Sequence of chain 9.A:
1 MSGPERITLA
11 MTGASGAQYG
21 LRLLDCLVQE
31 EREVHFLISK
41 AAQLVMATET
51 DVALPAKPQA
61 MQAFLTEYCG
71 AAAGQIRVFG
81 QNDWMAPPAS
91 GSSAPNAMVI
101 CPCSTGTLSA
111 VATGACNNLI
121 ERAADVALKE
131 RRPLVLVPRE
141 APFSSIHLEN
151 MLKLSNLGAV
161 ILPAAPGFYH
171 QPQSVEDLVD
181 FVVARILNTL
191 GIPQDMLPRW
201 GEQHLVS

Binding-site contacts:
Ligand atom PAJ contacts residue GLU140 of chain 9.A at 3.5 Å.
Ligand atom CAA contacts residue ALA89 of chain 4.A at 3.8 Å (hydrophobic).
Ligand atom OAH contacts residue GLY91 of chain 4.A at 3.9 Å.
Ligand atom OAE contacts residue ARG122 of chain 4.A at 3.0 Å (salt-bridge).
Ligand atom PAJ contacts residue GLY91 of chain 4.A at 3.9 Å.
Ligand atom CAB contacts residue TYR169 of chain 11.A at 3.8 Å (hydrophobic).
Ligand atom PAJ contacts residue ARG185 of chain 11.A at 3.6 Å.
Ligand atom CAA contacts residue TRP200 of chain 11.A at 3.7 Å (hydrophobic).
Ligand atom OAC contacts residue TYR169 of chain 11.A at 2.8 Å (h-bond).
Ligand atom CAI contacts residue FMN1 of chain 11.C at 3.5 Å.
Ligand atom CAG contacts residue TYR169 of chain 11.A at 3.6 Å (hydrophobic).
Ligand atom OAC contacts residue ARG139 of chain 9.A at 3.0 Å (salt-bridge).
Ligand atom CAF contacts residue ALA89 of chain 4.A at 3.6 Å (hydrophobic).
Ligand atom CAB contacts residue TRP200 of chain 11.A at 3.7 Å (hydrophobic).
Ligand atom OAH contacts residue SER90 of chain 4.A at 2.9 Å (h-bond).
Ligand atom OAD contacts residue GLU140 of chain 9.A at 3.8 Å.
Ligand atom OAD contacts residue ARG185 of chain 11.A at 2.6 Å (salt-bridge).
Ligand atom PAJ contacts residue SER90 of chain 4.A at 3.7 Å.
Ligand atom CAG contacts residue SER90 of chain 4.A at 3.9 Å.
Ligand atom CAF contacts residue FMN1 of chain 11.C at 3.3 Å.
Ligand atom OAD contacts residue LYS129 of chain 4.A at 2.7 Å (salt-bridge).
Ligand atom OAD contacts residue GLY91 of chain 4.A at 2.8 Å (h-bond).
Ligand atom OAD contacts residue SER90 of chain 4.A at 3.6 Å.
Ligand atom CAA contacts residue FMN1 of chain 11.C at 3.7 Å.
Ligand atom OAC contacts residue ARG185 of chain 11.A at 3.0 Å (salt-bridge).
Ligand atom OAH contacts residue TYR169 of chain 11.A at 3.7 Å.
Ligand atom OAH contacts residue ARG122 of chain 4.A at 3.5 Å (salt-bridge).
Ligand atom CAF contacts residue ARG122 of chain 4.A at 3.5 Å.
Ligand atom PAJ contacts residue TYR169 of chain 11.A at 3.7 Å.
Ligand atom CAB contacts residue FMN1 of chain 11.C at 3.8 Å.
Ligand atom CAI contacts residue SER90 of chain 4.A at 3.7 Å.
Ligand atom CAG contacts residue FMN1 of chain 11.C at 3.3 Å.
Ligand atom CAB contacts residue SER90 of chain 4.A at 3.9 Å.
Ligand atom CAG contacts residue ARG122 of chain 4.A at 3.7 Å.
Ligand atom CAA contacts residue TRP84 of chain 4.A at 3.4 Å (hydrophobic).
Ligand atom PAJ contacts residue LYS129 of chain 4.A at 3.8 Å.
Ligand atom OAE contacts residue GLU140 of chain 9.A at 2.5 Å (salt-bridge).
Ligand atom PAJ contacts residue ARG122 of chain 4.A at 3.8 Å.
Ligand atom OAE contacts residue ARG139 of chain 9.A at 3.5 Å (salt-bridge).
Ligand atom OAE contacts residue LYS129 of chain 4.A at 3.7 Å.

Sequence of chain 11.A:
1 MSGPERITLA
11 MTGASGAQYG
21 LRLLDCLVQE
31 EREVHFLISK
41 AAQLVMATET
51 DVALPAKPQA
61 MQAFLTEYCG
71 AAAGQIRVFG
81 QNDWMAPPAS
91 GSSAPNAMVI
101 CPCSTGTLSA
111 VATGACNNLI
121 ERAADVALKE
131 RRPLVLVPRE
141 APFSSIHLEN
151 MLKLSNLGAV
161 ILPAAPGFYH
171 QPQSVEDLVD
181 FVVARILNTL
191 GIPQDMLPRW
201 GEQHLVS

Sequence of chain 4.A:
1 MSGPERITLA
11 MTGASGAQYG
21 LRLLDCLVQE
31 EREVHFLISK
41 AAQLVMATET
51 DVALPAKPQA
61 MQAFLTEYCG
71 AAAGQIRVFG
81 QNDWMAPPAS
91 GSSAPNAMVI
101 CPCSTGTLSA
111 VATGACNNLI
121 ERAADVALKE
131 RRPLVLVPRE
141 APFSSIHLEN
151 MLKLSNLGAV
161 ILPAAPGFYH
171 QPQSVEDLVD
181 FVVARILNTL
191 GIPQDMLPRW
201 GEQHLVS

This small molecule binds to this protein.
Small molecule (SMILES): CC(C)=CCOP(=O)(O)O